Binding-site contacts:
Ligand atom O06 contacts residue TRP106 of chain 1.A at 4.1 Å.
Ligand atom O09 contacts residue ASP143 of chain 1.A at 3.5 Å (salt-bridge).
Ligand atom O06 contacts residue SER34 of chain 1.A at 3.8 Å.
Ligand atom N10 contacts residue TRP106 of chain 1.A at 3.8 Å.
Ligand atom C03 contacts residue CYS48 of chain 1.A at 3.4 Å (hydrophobic).
Ligand atom O09 contacts residue CYS48 of chain 1.A at 3.7 Å.
Ligand atom N10 contacts residue CYS48 of chain 1.A at 2.6 Å (h-bond).
Ligand atom O09 contacts residue SER49 of chain 1.A at 3.6 Å.
Ligand atom C02 contacts residue TRP106 of chain 1.A at 4.1 Å (hydrophobic).
Ligand atom C05 contacts residue ASP37 of chain 1.A at 4.1 Å.
Ligand atom C02 contacts residue CYS48 of chain 1.A at 3.4 Å (hydrophobic).
Ligand atom N10 contacts residue SER49 of chain 1.A at 4.1 Å.
Ligand atom C04 contacts residue TRP106 of chain 1.A at 3.7 Å (hydrophobic).
Ligand atom C02 contacts residue TRP47 of chain 1.A at 3.9 Å (hydrophobic).
Ligand atom C02 contacts residue TRP101 of chain 1.A at 3.6 Å (hydrophobic).
Ligand atom C08 contacts residue CYS48 of chain 1.A at 3.6 Å (hydrophobic).
Ligand atom N07 contacts residue SER32 of chain 1.A at 4.0 Å.
Ligand atom O09 contacts residue LYS31 of chain 1.A at 4.0 Å.
Ligand atom O09 contacts residue TRP106 of chain 1.A at 3.8 Å.
Ligand atom C05 contacts residue SER32 of chain 1.A at 3.7 Å.
Ligand atom N07 contacts residue TRP106 of chain 1.A at 3.6 Å.
Ligand atom C03 contacts residue ASP37 of chain 1.A at 3.7 Å.
Ligand atom C04 contacts residue SER32 of chain 1.A at 3.8 Å.
Ligand atom N07 contacts residue LYS31 of chain 1.A at 3.7 Å.
Ligand atom C03 contacts residue TRP47 of chain 1.A at 3.6 Å (hydrophobic).
Ligand atom C01 contacts residue TRP106 of chain 1.A at 3.3 Å (hydrophobic).
Ligand atom C05 contacts residue TYR33 of chain 1.A at 3.8 Å (hydrophobic).
Ligand atom C01 contacts residue CYS48 of chain 1.A at 3.1 Å (hydrophobic).
Ligand atom O06 contacts residue TYR33 of chain 1.A at 2.9 Å (h-bond).
Ligand atom C08 contacts residue TRP106 of chain 1.A at 3.5 Å (hydrophobic).
Ligand atom O06 contacts residue SER32 of chain 1.A at 3.6 Å (h-bond).
Ligand atom C08 contacts residue TRP47 of chain 1.A at 3.9 Å (hydrophobic).
Ligand atom C01 contacts residue TRP101 of chain 1.A at 3.3 Å (hydrophobic).
Ligand atom C04 contacts residue ASP37 of chain 1.A at 3.0 Å.
Ligand atom O09 contacts residue THR50 of chain 1.A at 4.3 Å.
Ligand atom C02 contacts residue ASP37 of chain 1.A at 3.5 Å.
Ligand atom N10 contacts residue TRP47 of chain 1.A at 3.4 Å.
Ligand atom C03 contacts residue TRP106 of chain 1.A at 3.8 Å (hydrophobic).
Ligand atom C05 contacts residue TRP106 of chain 1.A at 3.6 Å (hydrophobic).
Ligand atom C08 contacts residue LYS31 of chain 1.A at 4.2 Å.

The small molecule below binds the protein below.
Small molecule (SMILES): CCc1cc(=O)[nH]c(=O)[nH]1

Sequence of chain 1.A:
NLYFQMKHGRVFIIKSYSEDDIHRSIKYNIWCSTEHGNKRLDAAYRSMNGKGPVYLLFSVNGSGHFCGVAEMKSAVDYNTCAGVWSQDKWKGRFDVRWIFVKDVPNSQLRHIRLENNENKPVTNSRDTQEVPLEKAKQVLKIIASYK